Sequence of chain 1.A:
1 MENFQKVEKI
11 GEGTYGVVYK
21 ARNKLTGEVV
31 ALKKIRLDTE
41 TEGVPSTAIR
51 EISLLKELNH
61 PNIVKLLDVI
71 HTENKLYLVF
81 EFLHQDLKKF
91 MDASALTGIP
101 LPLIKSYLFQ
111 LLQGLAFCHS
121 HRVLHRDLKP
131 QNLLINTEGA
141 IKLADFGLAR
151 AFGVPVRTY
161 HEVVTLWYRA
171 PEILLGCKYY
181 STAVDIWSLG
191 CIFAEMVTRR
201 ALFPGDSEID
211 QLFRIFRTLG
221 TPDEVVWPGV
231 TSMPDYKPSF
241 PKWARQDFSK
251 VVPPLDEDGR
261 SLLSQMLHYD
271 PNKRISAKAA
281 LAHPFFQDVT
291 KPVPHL

This protein binds this small molecule.
Small molecule (SMILES): [H]/N=C1\NC(=O)/C(=C/c2ccc(-c3ccc(S(=O)(=O)NC)cc3)o2)S1

Binding-site contacts:
Ligand atom C4 contacts residue ILE10 of chain 1.A at 4.0 Å (hydrophobic).
Ligand atom C14 contacts residue PHE82 of chain 1.A at 4.0 Å (hydrophobic).
Ligand atom O1 contacts residue ASP145 of chain 1.A at 3.7 Å.
Ligand atom O1 contacts residue LYS33 of chain 1.A at 3.6 Å (salt-bridge).
Ligand atom C8 contacts residue LYS33 of chain 1.A at 3.8 Å.
Ligand atom O4 contacts residue LYS89 of chain 1.A at 3.7 Å.
Ligand atom C3 contacts residue ALA31 of chain 1.A at 3.5 Å (hydrophobic).
Ligand atom C9 contacts residue ASP145 of chain 1.A at 3.5 Å.
Ligand atom C13 contacts residue LEU134 of chain 1.A at 3.7 Å (hydrophobic).
Ligand atom O1 contacts residue GLU51 of chain 1.A at 3.8 Å.
Ligand atom C18 contacts residue LEU134 of chain 1.A at 3.6 Å (hydrophobic).
Ligand atom C1 contacts residue ALA31 of chain 1.A at 3.9 Å (hydrophobic).
Ligand atom C13 contacts residue ILE10 of chain 1.A at 3.6 Å (hydrophobic).
Ligand atom N3 contacts residue ASN132 of chain 1.A at 3.8 Å.
Ligand atom C61 contacts residue ILE10 of chain 1.A at 3.7 Å (hydrophobic).
Ligand atom N6 contacts residue ILE10 of chain 1.A at 3.4 Å (h-bond).
Ligand atom C6 contacts residue LEU134 of chain 1.A at 3.9 Å (hydrophobic).
Ligand atom O2 contacts residue LEU134 of chain 1.A at 3.7 Å.
Ligand atom C17 contacts residue ASP86 of chain 1.A at 4.0 Å.
Ligand atom C4 contacts residue LEU134 of chain 1.A at 3.7 Å (hydrophobic).
Ligand atom C16 contacts residue ASP86 of chain 1.A at 4.1 Å.
Ligand atom N2 contacts residue LYS33 of chain 1.A at 3.2 Å (salt-bridge).
Ligand atom C2 contacts residue LEU134 of chain 1.A at 3.8 Å (hydrophobic).
Ligand atom C14 contacts residue ILE10 of chain 1.A at 3.6 Å (hydrophobic).
Ligand atom C2 contacts residue ALA31 of chain 1.A at 3.1 Å (hydrophobic).
Ligand atom N3 contacts residue ASP145 of chain 1.A at 3.2 Å (salt-bridge).
Ligand atom O4 contacts residue ASP86 of chain 1.A at 3.1 Å (salt-bridge).
Ligand atom C14 contacts residue LEU83 of chain 1.A at 3.6 Å (hydrophobic).
Ligand atom C61 contacts residue ASP86 of chain 1.A at 3.4 Å.
Ligand atom C8 contacts residue ASP145 of chain 1.A at 3.8 Å.
Ligand atom C15 contacts residue GLN85 of chain 1.A at 3.8 Å.
Ligand atom O3 contacts residue LYS89 of chain 1.A at 3.5 Å (salt-bridge).
Ligand atom O3 contacts residue GLN85 of chain 1.A at 4.0 Å.
Ligand atom O1 contacts residue PHE80 of chain 1.A at 3.5 Å.
Ligand atom O4 contacts residue GLN85 of chain 1.A at 3.9 Å.
Ligand atom C2 contacts residue GLU81 of chain 1.A at 3.8 Å.
Ligand atom C1 contacts residue LEU134 of chain 1.A at 3.5 Å (hydrophobic).
Ligand atom C3 contacts residue LEU83 of chain 1.A at 3.9 Å (hydrophobic).
Ligand atom N2 contacts residue ASP145 of chain 1.A at 3.1 Å.
Ligand atom C15 contacts residue HIS84 of chain 1.A at 3.8 Å.